Sequence of chain 4.A:
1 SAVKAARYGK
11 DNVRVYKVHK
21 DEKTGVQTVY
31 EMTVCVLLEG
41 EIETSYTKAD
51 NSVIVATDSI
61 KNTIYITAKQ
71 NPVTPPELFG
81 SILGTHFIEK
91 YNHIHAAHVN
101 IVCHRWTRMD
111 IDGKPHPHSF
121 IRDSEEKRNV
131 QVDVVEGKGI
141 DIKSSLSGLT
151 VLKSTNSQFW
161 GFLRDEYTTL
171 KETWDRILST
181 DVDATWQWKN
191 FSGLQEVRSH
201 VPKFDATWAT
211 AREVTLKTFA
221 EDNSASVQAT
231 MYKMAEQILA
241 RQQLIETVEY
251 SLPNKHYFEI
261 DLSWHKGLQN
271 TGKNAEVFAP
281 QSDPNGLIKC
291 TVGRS

A small-molecule ligand and the protein it binds are described below.
Small molecule (SMILES): N[C@@H](CS)C(=O)O

Sequence of chain 3.A:
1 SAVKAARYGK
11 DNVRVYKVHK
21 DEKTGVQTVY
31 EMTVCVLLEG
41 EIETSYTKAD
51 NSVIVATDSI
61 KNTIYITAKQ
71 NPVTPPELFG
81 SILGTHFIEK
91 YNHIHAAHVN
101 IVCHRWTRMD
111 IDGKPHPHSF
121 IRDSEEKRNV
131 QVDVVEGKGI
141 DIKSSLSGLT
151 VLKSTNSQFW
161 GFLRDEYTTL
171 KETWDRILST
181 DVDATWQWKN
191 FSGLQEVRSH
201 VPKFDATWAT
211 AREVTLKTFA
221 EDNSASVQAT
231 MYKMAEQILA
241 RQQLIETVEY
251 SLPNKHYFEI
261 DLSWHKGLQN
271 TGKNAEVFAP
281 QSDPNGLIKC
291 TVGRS

Binding-site contacts:
Ligand atom N contacts residue ASP11 of chain 3.A at 3.1 Å (salt-bridge).
Ligand atom CB contacts residue ASP11 of chain 3.A at 3.6 Å.
Ligand atom SG contacts residue LEU287 of chain 4.A at 4.0 Å.
Ligand atom CB contacts residue ASN100 of chain 3.A at 4.3 Å.
Ligand atom CB contacts residue CYS35 of chain 3.A at 3.1 Å (hydrophobic).
Ligand atom CA contacts residue CYS35 of chain 3.A at 4.4 Å (hydrophobic).
Ligand atom SG contacts residue CYS35 of chain 3.A at 2.0 Å (h-bond).
Ligand atom N contacts residue LEU287 of chain 4.A at 4.2 Å.
Ligand atom SG contacts residue LEU37 of chain 3.A at 4.4 Å.
Ligand atom SG contacts residue ASP11 of chain 3.A at 3.6 Å.
Ligand atom CA contacts residue ASP11 of chain 3.A at 4.2 Å.